The protein below binds the small molecule below.
Small molecule (SMILES): CC(=O)N[C@@H]1[C@@H](O)[C@H](O)[C@@H](CO)O[C@H]1O

Sequence of chain 1.A:
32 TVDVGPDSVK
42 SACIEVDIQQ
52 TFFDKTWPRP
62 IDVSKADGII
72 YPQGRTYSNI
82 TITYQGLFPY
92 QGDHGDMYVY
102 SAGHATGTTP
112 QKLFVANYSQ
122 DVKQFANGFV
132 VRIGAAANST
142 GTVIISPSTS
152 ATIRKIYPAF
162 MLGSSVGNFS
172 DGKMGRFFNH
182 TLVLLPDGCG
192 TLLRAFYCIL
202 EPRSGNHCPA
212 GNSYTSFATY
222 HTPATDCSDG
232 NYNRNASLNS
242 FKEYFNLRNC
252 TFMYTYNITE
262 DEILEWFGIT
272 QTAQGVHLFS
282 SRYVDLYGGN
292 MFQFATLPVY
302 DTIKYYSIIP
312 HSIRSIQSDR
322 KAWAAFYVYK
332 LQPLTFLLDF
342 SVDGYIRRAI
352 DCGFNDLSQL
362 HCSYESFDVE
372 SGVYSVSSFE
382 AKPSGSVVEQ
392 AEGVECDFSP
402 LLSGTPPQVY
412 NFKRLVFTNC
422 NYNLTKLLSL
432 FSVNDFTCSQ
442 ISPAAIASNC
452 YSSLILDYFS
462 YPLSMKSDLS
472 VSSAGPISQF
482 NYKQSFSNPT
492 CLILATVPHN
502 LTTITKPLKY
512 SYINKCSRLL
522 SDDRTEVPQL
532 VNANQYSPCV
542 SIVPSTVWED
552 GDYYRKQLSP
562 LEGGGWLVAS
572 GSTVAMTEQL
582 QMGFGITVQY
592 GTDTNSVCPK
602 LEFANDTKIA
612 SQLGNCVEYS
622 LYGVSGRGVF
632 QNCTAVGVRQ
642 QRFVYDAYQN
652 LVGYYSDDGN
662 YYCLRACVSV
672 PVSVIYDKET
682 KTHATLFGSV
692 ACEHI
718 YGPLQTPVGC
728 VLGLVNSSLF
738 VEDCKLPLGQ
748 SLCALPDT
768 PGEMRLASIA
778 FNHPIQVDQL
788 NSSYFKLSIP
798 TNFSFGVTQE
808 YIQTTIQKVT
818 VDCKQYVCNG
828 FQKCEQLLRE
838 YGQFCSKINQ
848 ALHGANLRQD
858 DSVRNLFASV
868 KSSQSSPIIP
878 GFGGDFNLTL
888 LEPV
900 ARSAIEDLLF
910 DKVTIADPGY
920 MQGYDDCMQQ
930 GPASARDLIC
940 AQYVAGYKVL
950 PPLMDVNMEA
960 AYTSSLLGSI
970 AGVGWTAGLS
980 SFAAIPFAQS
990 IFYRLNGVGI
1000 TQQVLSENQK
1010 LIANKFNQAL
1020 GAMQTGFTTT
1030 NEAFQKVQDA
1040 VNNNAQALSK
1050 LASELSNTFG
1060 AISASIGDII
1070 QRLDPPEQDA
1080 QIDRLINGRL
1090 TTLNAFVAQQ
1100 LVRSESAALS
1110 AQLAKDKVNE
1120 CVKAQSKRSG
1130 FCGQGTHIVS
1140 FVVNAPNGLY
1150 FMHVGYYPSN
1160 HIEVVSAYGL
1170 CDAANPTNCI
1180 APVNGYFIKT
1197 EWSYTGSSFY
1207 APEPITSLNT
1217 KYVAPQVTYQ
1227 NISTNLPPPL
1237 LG

Binding-site contacts:
Ligand atom O6 contacts residue GLY173 of chain 1.A at 3.7 Å.
Ligand atom C1 contacts residue PHE170 of chain 1.A at 3.9 Å (hydrophobic).
Ligand atom O7 contacts residue ASN169 of chain 1.A at 3.8 Å.
Ligand atom C3 contacts residue ASN169 of chain 1.A at 3.8 Å.
Ligand atom O7 contacts residue SER171 of chain 1.A at 3.8 Å.
Ligand atom O7 contacts residue PHE170 of chain 1.A at 3.4 Å (h-bond).
Ligand atom O5 contacts residue PHE170 of chain 1.A at 4.3 Å.
Ligand atom O5 contacts residue GLY173 of chain 1.A at 3.9 Å.
Ligand atom C5 contacts residue ASN169 of chain 1.A at 3.7 Å.
Ligand atom C4 contacts residue ASN169 of chain 1.A at 4.3 Å.
Ligand atom C8 contacts residue PHE179 of chain 1.A at 4.1 Å (hydrophobic).
Ligand atom N2 contacts residue PHE170 of chain 1.A at 4.1 Å.
Ligand atom C8 contacts residue ARG177 of chain 1.A at 3.8 Å.
Ligand atom C2 contacts residue ASN169 of chain 1.A at 2.5 Å.
Ligand atom C1 contacts residue ASN169 of chain 1.A at 1.4 Å.
Ligand atom C2 contacts residue PHE170 of chain 1.A at 3.7 Å (hydrophobic).
Ligand atom C1 contacts residue GLY173 of chain 1.A at 4.4 Å.
Ligand atom C7 contacts residue ASN169 of chain 1.A at 3.4 Å.
Ligand atom N2 contacts residue ASN169 of chain 1.A at 2.9 Å (h-bond).
Ligand atom C7 contacts residue PHE170 of chain 1.A at 3.9 Å (hydrophobic).
Ligand atom O5 contacts residue ASN169 of chain 1.A at 2.3 Å (h-bond).
Ligand atom O6 contacts residue ASN169 of chain 1.A at 4.3 Å.
Ligand atom C8 contacts residue ASN169 of chain 1.A at 3.1 Å.